Binding-site contacts:
Ligand atom C15 contacts residue TYR173 of chain 1.A at 3.8 Å (hydrophobic).
Ligand atom C1 contacts residue TYR183 of chain 1.A at 3.3 Å (hydrophobic).
Ligand atom C11 contacts residue MET186 of chain 1.A at 3.9 Å (hydrophobic).
Ligand atom C16 contacts residue PHE230 of chain 1.A at 4.0 Å (hydrophobic).
Ligand atom C14 contacts residue NAP1 of chain 1.J at 3.3 Å.
Ligand atom C10 contacts residue LEU128 of chain 1.A at 3.6 Å (hydrophobic).
Ligand atom O7 contacts residue NAP1 of chain 1.J at 3.1 Å (h-bond).
Ligand atom C12 contacts residue ALA121 of chain 1.A at 3.8 Å (hydrophobic).
Ligand atom C2 contacts residue NAP1 of chain 1.J at 3.1 Å.
Ligand atom C9 contacts residue SER223 of chain 1.A at 4.0 Å.
Ligand atom C11 contacts residue ALA123 of chain 1.A at 3.7 Å (hydrophobic).
Ligand atom C4 contacts residue ALA224 of chain 1.A at 3.7 Å (hydrophobic).
Ligand atom C3 contacts residue VAL227 of chain 1.A at 4.1 Å (hydrophobic).
Ligand atom C8 contacts residue SER223 of chain 1.A at 3.7 Å.
Ligand atom C9 contacts residue VAL227 of chain 1.A at 4.0 Å (hydrophobic).
Ligand atom C3 contacts residue NAP1 of chain 1.J at 3.0 Å.
Ligand atom C6 contacts residue NAP1 of chain 1.J at 3.4 Å.
Ligand atom C12 contacts residue SER223 of chain 1.A at 4.1 Å.
Ligand atom C13 contacts residue ALA121 of chain 1.A at 3.9 Å (hydrophobic).
Ligand atom C13 contacts residue SER223 of chain 1.A at 3.5 Å.
Ligand atom C8 contacts residue NAP1 of chain 1.J at 3.6 Å.
Ligand atom C12 contacts residue ALA123 of chain 1.A at 4.1 Å (hydrophobic).
Ligand atom C6 contacts residue TYR183 of chain 1.A at 3.4 Å (hydrophobic).
Ligand atom C4 contacts residue NAP1 of chain 1.J at 3.4 Å.
Ligand atom C5 contacts residue NAP1 of chain 1.J at 3.3 Å.
Ligand atom O17 contacts residue LYS190 of chain 1.A at 3.9 Å.
Ligand atom O7 contacts residue SER223 of chain 1.A at 3.7 Å.
Ligand atom C3 contacts residue PHE230 of chain 1.A at 4.1 Å (hydrophobic).
Ligand atom O17 contacts residue TYR183 of chain 1.A at 2.5 Å (h-bond).
Ligand atom C15 contacts residue VAL227 of chain 1.A at 4.0 Å (hydrophobic).
Ligand atom C1 contacts residue NAP1 of chain 1.J at 3.5 Å.
Ligand atom C3 contacts residue ALA224 of chain 1.A at 3.8 Å (hydrophobic).
Ligand atom C1 contacts residue TYR173 of chain 1.A at 3.8 Å (hydrophobic).
Ligand atom C12 contacts residue PHE122 of chain 1.A at 3.8 Å (hydrophobic).
Ligand atom C11 contacts residue LEU128 of chain 1.A at 4.0 Å (hydrophobic).
Ligand atom C16 contacts residue ILE233 of chain 1.A at 3.3 Å (hydrophobic).
Ligand atom O17 contacts residue NAP1 of chain 1.J at 2.6 Å (h-bond).
Ligand atom C14 contacts residue TYR173 of chain 1.A at 3.8 Å (hydrophobic).
Ligand atom C13 contacts residue NAP1 of chain 1.J at 3.7 Å.
Ligand atom C16 contacts residue TYR173 of chain 1.A at 3.6 Å (hydrophobic).

Sequence of chain 1.A:
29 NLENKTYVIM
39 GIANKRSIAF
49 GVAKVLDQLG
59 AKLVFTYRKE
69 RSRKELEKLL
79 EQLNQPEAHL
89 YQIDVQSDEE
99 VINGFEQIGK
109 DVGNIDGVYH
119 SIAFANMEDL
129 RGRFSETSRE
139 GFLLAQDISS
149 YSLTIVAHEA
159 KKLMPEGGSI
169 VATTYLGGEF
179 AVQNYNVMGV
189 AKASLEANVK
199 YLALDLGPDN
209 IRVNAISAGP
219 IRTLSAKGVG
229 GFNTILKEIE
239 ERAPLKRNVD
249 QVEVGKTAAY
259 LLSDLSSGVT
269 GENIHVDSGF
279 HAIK

This small molecule binds to this protein.
Small molecule (SMILES): CCCc1ccc(Oc2ccccc2)c(O)c1